Binding-site contacts:
Ligand atom CG contacts residue PRO82 of chain 1.A at 4.4 Å (hydrophobic).
Ligand atom CG contacts residue ILE93 of chain 1.A at 4.1 Å (hydrophobic).
Ligand atom CD contacts residue ILE93 of chain 1.A at 4.3 Å (hydrophobic).
Ligand atom CG contacts residue SER92 of chain 1.A at 4.0 Å.
Ligand atom CG contacts residue GLY89 of chain 1.A at 4.1 Å.
Ligand atom CD contacts residue ALA83 of chain 1.A at 3.3 Å (hydrophobic).
Ligand atom CA contacts residue ALA83 of chain 1.A at 4.4 Å (hydrophobic).
Ligand atom CD contacts residue PRO82 of chain 1.A at 3.8 Å (hydrophobic).
Ligand atom N contacts residue ASP81 of chain 1.A at 4.4 Å.
Ligand atom N contacts residue ALA83 of chain 1.A at 3.1 Å (h-bond).
Ligand atom N contacts residue GLY89 of chain 1.A at 4.2 Å.
Ligand atom CB contacts residue SER92 of chain 1.A at 3.5 Å.
Ligand atom CD contacts residue GLY89 of chain 1.A at 3.7 Å.
Ligand atom N contacts residue PRO82 of chain 1.A at 3.7 Å.
Ligand atom CG contacts residue TYR79 of chain 1.A at 3.8 Å (hydrophobic).
Ligand atom O contacts residue SER92 of chain 1.A at 4.3 Å.

This small molecule binds to this protein.
Small molecule (SMILES): O=C(O)[C@@H]1CCCN1

Sequence of chain 1.A:
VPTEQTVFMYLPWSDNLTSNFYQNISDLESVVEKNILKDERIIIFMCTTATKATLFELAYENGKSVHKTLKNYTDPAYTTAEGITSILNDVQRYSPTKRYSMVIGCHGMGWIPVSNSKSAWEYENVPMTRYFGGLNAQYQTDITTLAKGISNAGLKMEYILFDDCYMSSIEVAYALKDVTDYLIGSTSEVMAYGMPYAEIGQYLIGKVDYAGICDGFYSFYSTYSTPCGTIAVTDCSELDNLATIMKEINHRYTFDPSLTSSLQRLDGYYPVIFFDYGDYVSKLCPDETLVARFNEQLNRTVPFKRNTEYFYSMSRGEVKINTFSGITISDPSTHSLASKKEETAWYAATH